Sequence of chain 1.D:
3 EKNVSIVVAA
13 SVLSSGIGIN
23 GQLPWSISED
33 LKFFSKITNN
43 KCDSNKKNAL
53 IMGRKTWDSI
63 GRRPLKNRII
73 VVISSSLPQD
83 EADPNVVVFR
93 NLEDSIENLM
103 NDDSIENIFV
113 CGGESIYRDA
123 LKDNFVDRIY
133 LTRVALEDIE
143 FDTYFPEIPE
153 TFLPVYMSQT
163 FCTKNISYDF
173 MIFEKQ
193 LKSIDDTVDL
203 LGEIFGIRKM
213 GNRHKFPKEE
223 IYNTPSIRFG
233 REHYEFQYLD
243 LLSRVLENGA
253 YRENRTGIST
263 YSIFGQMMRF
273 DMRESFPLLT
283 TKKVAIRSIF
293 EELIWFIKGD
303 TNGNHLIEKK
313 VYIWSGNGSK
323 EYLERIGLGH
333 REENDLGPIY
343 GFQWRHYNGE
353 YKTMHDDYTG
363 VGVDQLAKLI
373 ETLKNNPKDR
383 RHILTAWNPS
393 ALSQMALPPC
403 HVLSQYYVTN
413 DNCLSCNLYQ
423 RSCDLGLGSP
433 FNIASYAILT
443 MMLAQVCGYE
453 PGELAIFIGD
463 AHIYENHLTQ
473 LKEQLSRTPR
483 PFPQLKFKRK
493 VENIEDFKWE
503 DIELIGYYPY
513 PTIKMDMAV

This small molecule binds to this protein.
Small molecule (SMILES): Nc1nc(O)c2c(Cc3ccc(C(=O)N[C@@H](CCC(=O)O)C(=O)O)cc3)c[nH]c2n1

Binding-site contacts:
Ligand atom NAS contacts residue ALA11 of chain 1.D at 3.6 Å.
Ligand atom OAE contacts residue LEU25 of chain 1.D at 3.7 Å.
Ligand atom NAP contacts residue VAL10 of chain 1.D at 3.4 Å.
Ligand atom CBC contacts residue NDP1 of chain 1.R at 3.6 Å.
Ligand atom NAP contacts residue ALA11 of chain 1.D at 3.5 Å (h-bond).
Ligand atom CT5 contacts residue SER37 of chain 1.D at 3.8 Å.
Ligand atom CBB contacts residue PHE36 of chain 1.D at 3.7 Å (hydrophobic).
Ligand atom CBB contacts residue VAL9 of chain 1.D at 3.5 Å (hydrophobic).
Ligand atom CAW contacts residue VAL10 of chain 1.D at 3.9 Å (hydrophobic).
Ligand atom CAJ contacts residue LEU33 of chain 1.D at 3.9 Å (hydrophobic).
Ligand atom NAR contacts residue VAL9 of chain 1.D at 2.8 Å (h-bond).
Ligand atom NAP contacts residue NDP1 of chain 1.R at 3.8 Å.
Ligand atom CBB contacts residue NDP1 of chain 1.R at 3.4 Å.
Ligand atom CAW contacts residue ASP32 of chain 1.D at 3.4 Å.
Ligand atom OE1 contacts residue LYS34 of chain 1.D at 3.5 Å (salt-bridge).
Ligand atom NT1 contacts residue PHE36 of chain 1.D at 3.6 Å.
Ligand atom NAP contacts residue VAL9 of chain 1.D at 3.6 Å.
Ligand atom OE2 contacts residue LEU33 of chain 1.D at 3.8 Å.
Ligand atom NAA contacts residue ASP32 of chain 1.D at 2.6 Å (salt-bridge).
Ligand atom OT1 contacts residue ARG70 of chain 1.D at 3.0 Å (salt-bridge).
Ligand atom CBA contacts residue ASP32 of chain 1.D at 3.9 Å.
Ligand atom OT1 contacts residue SER37 of chain 1.D at 3.4 Å.
Ligand atom NAR contacts residue PHE36 of chain 1.D at 3.8 Å.
Ligand atom CAK contacts residue PHE36 of chain 1.D at 3.0 Å (hydrophobic).
Ligand atom NAR contacts residue CYS113 of chain 1.D at 3.2 Å (h-bond).
Ligand atom CAI contacts residue PHE36 of chain 1.D at 3.4 Å (hydrophobic).
Ligand atom NAA contacts residue THR134 of chain 1.D at 3.0 Å (h-bond).
Ligand atom CAL contacts residue NDP1 of chain 1.R at 3.0 Å.
Ligand atom CT5 contacts residue ARG70 of chain 1.D at 3.8 Å.
Ligand atom NAA contacts residue ALA11 of chain 1.D at 3.5 Å.
Ligand atom CAZ contacts residue NDP1 of chain 1.R at 3.2 Å.
Ligand atom NAR contacts residue NDP1 of chain 1.R at 3.7 Å.
Ligand atom CAW contacts residue ALA11 of chain 1.D at 3.6 Å (hydrophobic).
Ligand atom NAS contacts residue ASP32 of chain 1.D at 2.9 Å (salt-bridge).
Ligand atom CAO contacts residue NDP1 of chain 1.R at 3.5 Å.
Ligand atom CAL contacts residue CYS113 of chain 1.D at 2.7 Å (hydrophobic).
Ligand atom NAA contacts residue VAL10 of chain 1.D at 3.8 Å.
Ligand atom OXT contacts residue SER37 of chain 1.D at 3.9 Å.
Ligand atom NAR contacts residue TYR119 of chain 1.D at 3.7 Å.
Ligand atom OXT contacts residue ARG70 of chain 1.D at 3.7 Å.